Binding-site contacts:
Ligand atom C18 contacts residue KMA1 of chain 1.P at 3.8 Å.
Ligand atom C04 contacts residue TRP407 of chain 1.B at 4.0 Å (hydrophobic).
Ligand atom C07 contacts residue PHE420 of chain 1.A at 3.5 Å (hydrophobic).
Ligand atom C09 contacts residue VAL64 of chain 1.B at 3.8 Å (hydrophobic).
Ligand atom C14 contacts residue KMA1 of chain 1.P at 3.7 Å.
Ligand atom F13 contacts residue ARG325 of chain 1.B at 3.6 Å.
Ligand atom C13 contacts residue KMA1 of chain 1.P at 3.8 Å.
Ligand atom C17 contacts residue TRP34 of chain 1.A at 3.5 Å (hydrophobic).
Ligand atom C05 contacts residue PHE420 of chain 1.A at 3.6 Å (hydrophobic).
Ligand atom C08 contacts residue HIS421 of chain 1.A at 4.1 Å.
Ligand atom F13 contacts residue KMA1 of chain 1.P at 3.4 Å.
Ligand atom N21 contacts residue PHE65 of chain 1.B at 4.0 Å.
Ligand atom C02 contacts residue VAL64 of chain 1.B at 4.1 Å (hydrophobic).
Ligand atom N02 contacts residue SER62 of chain 1.B at 3.7 Å.
Ligand atom C12 contacts residue KMA1 of chain 1.P at 3.9 Å.
Ligand atom C07 contacts residue ALA406 of chain 1.B at 3.0 Å (hydrophobic).
Ligand atom N02 contacts residue HIS421 of chain 1.A at 4.1 Å.
Ligand atom C04 contacts residue TRP405 of chain 1.A at 4.1 Å (hydrophobic).
Ligand atom C11 contacts residue KMA1 of chain 1.P at 4.1 Å.
Ligand atom C18 contacts residue TRP34 of chain 1.A at 4.2 Å (hydrophobic).
Ligand atom C07 contacts residue TRP405 of chain 1.A at 4.0 Å (hydrophobic).
Ligand atom C03 contacts residue TRP405 of chain 1.A at 3.6 Å (hydrophobic).
Ligand atom N02 contacts residue GLN422 of chain 1.A at 3.9 Å.
Ligand atom C02 contacts residue PHE420 of chain 1.A at 3.3 Å (hydrophobic).
Ligand atom C04 contacts residue PHE420 of chain 1.A at 3.6 Å (hydrophobic).
Ligand atom C22 contacts residue TRP34 of chain 1.A at 3.8 Å (hydrophobic).
Ligand atom C06 contacts residue VAL64 of chain 1.B at 4.0 Å (hydrophobic).
Ligand atom C16 contacts residue KMA1 of chain 1.P at 3.8 Å.
Ligand atom N01 contacts residue VAL64 of chain 1.B at 3.6 Å.
Ligand atom N01 contacts residue HIS421 of chain 1.A at 4.1 Å.
Ligand atom C16 contacts residue VAL64 of chain 1.B at 4.1 Å (hydrophobic).
Ligand atom C09 contacts residue TRP407 of chain 1.B at 3.8 Å (hydrophobic).
Ligand atom N02 contacts residue TRP405 of chain 1.A at 3.7 Å.
Ligand atom C15 contacts residue KMA1 of chain 1.P at 3.7 Å.
Ligand atom C03 contacts residue PHE420 of chain 1.A at 3.5 Å (hydrophobic).
Ligand atom C07 contacts residue TRP407 of chain 1.B at 3.9 Å (hydrophobic).
Ligand atom F13 contacts residue ARG332 of chain 1.B at 4.1 Å.
Ligand atom N01 contacts residue PHE420 of chain 1.A at 3.9 Å.
Ligand atom N02 contacts residue GLU423 of chain 1.A at 4.0 Å.
Ligand atom N02 contacts residue PHE420 of chain 1.A at 3.3 Å (h-bond).

Sequence of chain 1.B:
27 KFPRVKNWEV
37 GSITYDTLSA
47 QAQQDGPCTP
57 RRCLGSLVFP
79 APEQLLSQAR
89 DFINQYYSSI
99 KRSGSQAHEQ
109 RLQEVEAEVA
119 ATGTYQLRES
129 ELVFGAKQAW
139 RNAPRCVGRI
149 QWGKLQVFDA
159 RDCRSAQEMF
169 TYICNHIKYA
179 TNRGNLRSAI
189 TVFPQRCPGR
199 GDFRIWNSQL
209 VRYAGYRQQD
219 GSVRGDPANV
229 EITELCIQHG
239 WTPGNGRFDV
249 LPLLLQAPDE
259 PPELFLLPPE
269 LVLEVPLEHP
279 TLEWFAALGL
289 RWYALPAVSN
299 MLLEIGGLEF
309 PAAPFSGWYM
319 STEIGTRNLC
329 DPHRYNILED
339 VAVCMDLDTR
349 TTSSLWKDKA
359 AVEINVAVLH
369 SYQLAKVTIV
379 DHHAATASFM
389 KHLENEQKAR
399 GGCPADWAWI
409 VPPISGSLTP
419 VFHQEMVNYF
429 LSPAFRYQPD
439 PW

Sequence of chain 1.A:
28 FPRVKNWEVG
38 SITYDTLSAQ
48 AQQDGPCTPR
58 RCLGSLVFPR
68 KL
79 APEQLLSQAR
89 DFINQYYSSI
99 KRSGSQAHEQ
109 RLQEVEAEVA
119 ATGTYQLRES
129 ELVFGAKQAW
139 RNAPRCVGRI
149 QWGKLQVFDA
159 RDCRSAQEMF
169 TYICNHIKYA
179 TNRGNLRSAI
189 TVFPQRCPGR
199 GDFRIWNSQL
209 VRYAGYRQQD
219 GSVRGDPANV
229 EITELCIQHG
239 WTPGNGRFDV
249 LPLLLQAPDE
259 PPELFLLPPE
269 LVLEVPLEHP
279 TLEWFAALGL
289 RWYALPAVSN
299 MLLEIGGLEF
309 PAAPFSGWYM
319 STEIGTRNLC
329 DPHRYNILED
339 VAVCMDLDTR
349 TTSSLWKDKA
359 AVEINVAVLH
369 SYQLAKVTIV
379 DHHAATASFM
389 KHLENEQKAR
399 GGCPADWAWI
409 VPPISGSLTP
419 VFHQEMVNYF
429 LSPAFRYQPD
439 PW

This small molecule binds to this protein.
Small molecule (SMILES): Cc1cc(N)nc(CCc2cc(F)cc(CC[C@@H]3CCCN3)c2)c1